Binding-site contacts:
Ligand atom O4 contacts residue TYR258 of chain 1.A at 3.9 Å.
Ligand atom O6 contacts residue PRO261 of chain 1.A at 4.2 Å.
Ligand atom C1 contacts residue TYR258 of chain 1.A at 4.2 Å (hydrophobic).
Ligand atom O5 contacts residue TYR290 of chain 1.A at 4.1 Å.
Ligand atom P1 contacts residue TYR258 of chain 1.A at 3.8 Å.
Ligand atom C6 contacts residue TYR258 of chain 1.A at 4.4 Å (hydrophobic).
Ligand atom O6 contacts residue GLU262 of chain 1.A at 4.1 Å.
Ligand atom C3 contacts residue TRP287 of chain 1.A at 3.3 Å (hydrophobic).
Ligand atom C9 contacts residue GLU262 of chain 1.A at 4.3 Å.
Ligand atom C12 contacts residue TYR290 of chain 1.A at 3.8 Å (hydrophobic).
Ligand atom O3 contacts residue TYR290 of chain 1.A at 3.5 Å (h-bond).
Ligand atom C2 contacts residue TYR290 of chain 1.A at 3.5 Å (hydrophobic).
Ligand atom O2 contacts residue TYR258 of chain 1.A at 2.6 Å (h-bond).
Ligand atom O3 contacts residue TYR258 of chain 1.A at 3.9 Å.
Ligand atom C5 contacts residue TYR290 of chain 1.A at 3.7 Å (hydrophobic).
Ligand atom N1 contacts residue SER257 of chain 1.A at 3.4 Å (h-bond).
Ligand atom C11 contacts residue TYR290 of chain 1.A at 3.7 Å (hydrophobic).
Ligand atom C9 contacts residue TYR258 of chain 1.A at 4.3 Å (hydrophobic).
Ligand atom C8 contacts residue TYR258 of chain 1.A at 3.5 Å (hydrophobic).
Ligand atom C5 contacts residue SER257 of chain 1.A at 3.3 Å.
Ligand atom C6 contacts residue TYR290 of chain 1.A at 3.3 Å (hydrophobic).
Ligand atom C9 contacts residue TYR290 of chain 1.A at 4.0 Å (hydrophobic).
Ligand atom C1 contacts residue TYR290 of chain 1.A at 4.2 Å (hydrophobic).
Ligand atom C4 contacts residue TYR258 of chain 1.A at 3.7 Å (hydrophobic).
Ligand atom C10 contacts residue LYS265 of chain 1.A at 4.0 Å.
Ligand atom C3 contacts residue SER257 of chain 1.A at 3.2 Å.
Ligand atom O1 contacts residue TYR290 of chain 1.A at 4.1 Å.
Ligand atom C10 contacts residue GLU262 of chain 1.A at 3.7 Å.
Ligand atom C4 contacts residue SER257 of chain 1.A at 3.3 Å.
Ligand atom C12 contacts residue LYS265 of chain 1.A at 3.8 Å.
Ligand atom O6 contacts residue TYR258 of chain 1.A at 3.2 Å (h-bond).
Ligand atom C3 contacts residue TYR290 of chain 1.A at 4.0 Å (hydrophobic).
Ligand atom C5 contacts residue TYR258 of chain 1.A at 4.1 Å (hydrophobic).
Ligand atom CAM contacts residue TYR258 of chain 1.A at 4.0 Å (hydrophobic).
Ligand atom P1 contacts residue TYR290 of chain 1.A at 4.2 Å.
Ligand atom O4 contacts residue TYR290 of chain 1.A at 4.1 Å.
Ligand atom C11 contacts residue LYS265 of chain 1.A at 3.6 Å.
Ligand atom C10 contacts residue TYR290 of chain 1.A at 4.0 Å (hydrophobic).
Ligand atom N1 contacts residue TYR290 of chain 1.A at 4.1 Å.
Ligand atom C10 contacts residue PRO261 of chain 1.A at 4.2 Å (hydrophobic).

A small-molecule ligand and the protein it binds are described below.
Small molecule (SMILES): CCCCCCC(=O)OC[C@H](CO[P](=O)(O)OCC[N+](C)(C)C)OC(=O)CCCCCC

Sequence of chain 1.A:
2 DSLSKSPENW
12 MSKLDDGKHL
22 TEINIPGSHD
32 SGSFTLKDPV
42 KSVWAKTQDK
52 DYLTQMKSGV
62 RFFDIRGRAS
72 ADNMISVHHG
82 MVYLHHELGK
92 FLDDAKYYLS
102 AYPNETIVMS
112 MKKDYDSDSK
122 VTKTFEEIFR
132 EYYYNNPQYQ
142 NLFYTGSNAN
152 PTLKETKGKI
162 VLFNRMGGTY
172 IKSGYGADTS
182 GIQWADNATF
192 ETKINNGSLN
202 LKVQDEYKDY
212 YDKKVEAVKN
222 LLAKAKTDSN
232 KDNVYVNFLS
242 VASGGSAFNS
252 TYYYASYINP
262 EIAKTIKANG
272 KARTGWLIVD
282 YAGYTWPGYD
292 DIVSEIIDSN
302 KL